Binding-site contacts:
Ligand atom O7 contacts residue SER398 of chain 1.B at 2.9 Å (h-bond).
Ligand atom N2 contacts residue ASN371 of chain 1.B at 2.8 Å (h-bond).
Ligand atom C1 contacts residue PRO381 of chain 1.B at 4.3 Å (hydrophobic).
Ligand atom O6 contacts residue GLU400 of chain 1.B at 4.0 Å.
Ligand atom C2 contacts residue ASN371 of chain 1.B at 2.3 Å.
Ligand atom C5 contacts residue ASN371 of chain 1.B at 3.6 Å.
Ligand atom C4 contacts residue ASN371 of chain 1.B at 4.2 Å.
Ligand atom O5 contacts residue VAL379 of chain 1.B at 4.3 Å.
Ligand atom C1 contacts residue ASN371 of chain 1.B at 1.4 Å.
Ligand atom C7 contacts residue SER398 of chain 1.B at 3.9 Å.
Ligand atom C8 contacts residue GLU400 of chain 1.B at 3.5 Å.
Ligand atom C7 contacts residue ASN371 of chain 1.B at 3.2 Å.
Ligand atom O5 contacts residue PRO381 of chain 1.B at 4.4 Å.
Ligand atom C8 contacts residue SER369 of chain 1.B at 3.7 Å.
Ligand atom O5 contacts residue ASN371 of chain 1.B at 2.3 Å (h-bond).
Ligand atom C3 contacts residue ASN371 of chain 1.B at 3.7 Å.
Ligand atom C8 contacts residue SER398 of chain 1.B at 3.5 Å.
Ligand atom O7 contacts residue ASN371 of chain 1.B at 3.3 Å (h-bond).
Ligand atom C8 contacts residue ASN371 of chain 1.B at 4.3 Å.
Ligand atom C7 contacts residue GLU400 of chain 1.B at 4.5 Å.
Ligand atom C8 contacts residue ILE399 of chain 1.B at 4.0 Å (hydrophobic).

Sequence of chain 1.B:
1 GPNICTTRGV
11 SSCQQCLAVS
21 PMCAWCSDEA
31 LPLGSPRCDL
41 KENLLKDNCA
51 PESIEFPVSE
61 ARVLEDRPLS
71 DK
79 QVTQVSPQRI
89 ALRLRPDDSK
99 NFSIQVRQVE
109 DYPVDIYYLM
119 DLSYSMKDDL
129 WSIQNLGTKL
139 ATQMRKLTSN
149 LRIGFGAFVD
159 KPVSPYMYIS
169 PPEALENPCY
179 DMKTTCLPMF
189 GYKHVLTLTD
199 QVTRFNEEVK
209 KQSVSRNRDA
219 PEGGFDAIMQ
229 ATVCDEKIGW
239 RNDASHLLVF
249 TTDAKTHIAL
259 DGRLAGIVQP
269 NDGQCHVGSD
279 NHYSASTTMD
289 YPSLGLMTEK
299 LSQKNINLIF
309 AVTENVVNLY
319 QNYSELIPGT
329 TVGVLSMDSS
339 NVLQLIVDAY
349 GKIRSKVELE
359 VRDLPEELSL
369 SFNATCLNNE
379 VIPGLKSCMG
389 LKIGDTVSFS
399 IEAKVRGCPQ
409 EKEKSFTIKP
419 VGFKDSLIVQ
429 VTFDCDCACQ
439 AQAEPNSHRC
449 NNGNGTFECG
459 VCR

This protein binds this small molecule.
Small molecule (SMILES): CC(=O)N[C@H]1[C@H](O[C@H]2[C@H](O)[C@@H](NC(C)=O)CO[C@@H]2CO)O[C@H](CO)[C@@H](O[C@@H]2O[C@H](CO[C@H]3O[C@H](CO[C@H]4O[C@H](CO)[C@@H](O)[C@H](O)[C@@H]4O)[C@@H](O)[C@H](O[C@H]4O[C@H](CO)[C@@H](O)[C@H](O)[C@@H]4O)[C@@H]3O)[C@@H](O)[C@H](O[C@H]3O[C@H](CO)[C@@H](O)[C@H](O)[C@@H]3O)[C@@H]2O)[C@@H]1O